Binding-site contacts:
Ligand atom C5 contacts residue ASN58 of chain 1.C at 3.7 Å.
Ligand atom N2 contacts residue GLY16 of chain 1.D at 4.3 Å.
Ligand atom C8 contacts residue SER17 of chain 1.D at 3.4 Å.
Ligand atom C8 contacts residue PHE8 of chain 1.D at 3.6 Å (hydrophobic).
Ligand atom C1 contacts residue ASN58 of chain 1.C at 1.4 Å.
Ligand atom O7 contacts residue GLU57 of chain 1.C at 3.8 Å.
Ligand atom N2 contacts residue ASN58 of chain 1.C at 2.9 Å (h-bond).
Ligand atom C7 contacts residue SER17 of chain 1.D at 4.1 Å.
Ligand atom N2 contacts residue SER17 of chain 1.D at 3.8 Å.
Ligand atom C7 contacts residue GLU57 of chain 1.C at 3.8 Å.
Ligand atom C7 contacts residue ASN58 of chain 1.C at 3.6 Å.
Ligand atom O5 contacts residue ASN58 of chain 1.C at 2.4 Å (h-bond).
Ligand atom C2 contacts residue ASN58 of chain 1.C at 2.5 Å.
Ligand atom C3 contacts residue ASN58 of chain 1.C at 3.8 Å.
Ligand atom O7 contacts residue ASN58 of chain 1.C at 3.9 Å.
Ligand atom C8 contacts residue GLU57 of chain 1.C at 3.7 Å.
Ligand atom C4 contacts residue ASN58 of chain 1.C at 4.2 Å.

Sequence of chain 1.C:
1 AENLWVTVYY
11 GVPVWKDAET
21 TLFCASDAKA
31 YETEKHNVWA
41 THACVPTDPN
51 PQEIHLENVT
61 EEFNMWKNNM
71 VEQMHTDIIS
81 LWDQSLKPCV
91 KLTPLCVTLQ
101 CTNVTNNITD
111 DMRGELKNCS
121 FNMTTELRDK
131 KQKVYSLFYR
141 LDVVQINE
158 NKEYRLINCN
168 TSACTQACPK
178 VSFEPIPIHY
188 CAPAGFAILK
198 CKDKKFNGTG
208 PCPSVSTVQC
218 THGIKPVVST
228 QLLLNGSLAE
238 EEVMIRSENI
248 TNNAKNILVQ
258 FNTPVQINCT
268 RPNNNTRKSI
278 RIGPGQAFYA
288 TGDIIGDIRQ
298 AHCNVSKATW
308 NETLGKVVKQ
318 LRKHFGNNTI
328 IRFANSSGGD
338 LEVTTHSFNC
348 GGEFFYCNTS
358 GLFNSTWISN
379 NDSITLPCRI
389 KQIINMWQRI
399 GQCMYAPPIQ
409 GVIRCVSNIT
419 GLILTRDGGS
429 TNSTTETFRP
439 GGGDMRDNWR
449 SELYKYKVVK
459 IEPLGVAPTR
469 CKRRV

Sequence of chain 1.D:
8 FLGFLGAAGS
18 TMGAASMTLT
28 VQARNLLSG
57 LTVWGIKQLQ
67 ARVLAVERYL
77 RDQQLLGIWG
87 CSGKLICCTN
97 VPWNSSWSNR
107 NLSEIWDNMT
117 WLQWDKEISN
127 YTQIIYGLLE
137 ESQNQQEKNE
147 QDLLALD

This protein binds this small molecule.
Small molecule (SMILES): CC(=O)N[C@H]1[C@H](O[C@H]2[C@H](O)[C@@H](NC(C)=O)CO[C@@H]2CO)O[C@H](CO)[C@@H](O)[C@@H]1O